Sequence of chain 3.E:
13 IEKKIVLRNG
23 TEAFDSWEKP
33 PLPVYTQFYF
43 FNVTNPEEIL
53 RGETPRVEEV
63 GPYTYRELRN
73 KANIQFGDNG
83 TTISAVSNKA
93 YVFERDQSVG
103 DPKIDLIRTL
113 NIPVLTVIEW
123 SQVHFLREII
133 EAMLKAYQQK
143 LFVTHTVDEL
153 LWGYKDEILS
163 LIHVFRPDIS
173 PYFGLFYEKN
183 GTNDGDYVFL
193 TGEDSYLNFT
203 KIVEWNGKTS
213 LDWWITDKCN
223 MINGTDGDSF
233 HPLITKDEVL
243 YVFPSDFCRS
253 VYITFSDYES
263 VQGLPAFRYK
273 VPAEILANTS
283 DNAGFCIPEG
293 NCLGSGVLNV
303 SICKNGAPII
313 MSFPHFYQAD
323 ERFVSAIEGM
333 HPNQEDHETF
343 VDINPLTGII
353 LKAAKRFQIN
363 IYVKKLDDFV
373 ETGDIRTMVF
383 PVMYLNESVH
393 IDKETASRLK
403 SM

The small molecule below binds the protein below.
Small molecule (SMILES): CC(=O)N[C@H]1[C@H](O[C@H]2[C@H](O)[C@@H](NC(C)=O)CO[C@@H]2CO)O[C@H](CO)[C@@H](O[C@@H]2O[C@H](CO)[C@@H](O)[C@H](O)[C@@H]2O)[C@@H]1O

Binding-site contacts:
Ligand atom O6 contacts residue ASP283 of chain 3.E at 3.8 Å.
Ligand atom C5 contacts residue ASN225 of chain 3.E at 3.6 Å.
Ligand atom C5 contacts residue LYS220 of chain 3.E at 4.0 Å.
Ligand atom C4 contacts residue MET223 of chain 3.E at 4.0 Å (hydrophobic).
Ligand atom C8 contacts residue SER252 of chain 3.E at 3.4 Å.
Ligand atom O7 contacts residue ARG251 of chain 3.E at 4.3 Å.
Ligand atom C7 contacts residue ARG251 of chain 3.E at 4.0 Å.
Ligand atom C7 contacts residue MET223 of chain 3.E at 3.6 Å (hydrophobic).
Ligand atom C2 contacts residue LYS220 of chain 3.E at 3.7 Å.
Ligand atom C1 contacts residue LYS220 of chain 3.E at 4.2 Å.
Ligand atom O7 contacts residue LYS220 of chain 3.E at 4.0 Å.
Ligand atom C3 contacts residue MET223 of chain 3.E at 3.7 Å (hydrophobic).
Ligand atom C2 contacts residue ASN225 of chain 3.E at 2.5 Å.
Ligand atom O7 contacts residue SER252 of chain 3.E at 2.9 Å (h-bond).
Ligand atom C1 contacts residue LYS220 of chain 3.E at 4.0 Å.
Ligand atom O5 contacts residue LYS220 of chain 3.E at 3.4 Å.
Ligand atom C1 contacts residue ASN225 of chain 3.E at 1.4 Å.
Ligand atom O3 contacts residue LYS220 of chain 3.E at 3.8 Å.
Ligand atom O7 contacts residue ASN225 of chain 3.E at 2.9 Å (h-bond).
Ligand atom O4 contacts residue MET223 of chain 3.E at 3.7 Å.
Ligand atom C3 contacts residue LYS220 of chain 3.E at 4.1 Å.
Ligand atom C6 contacts residue LYS220 of chain 3.E at 4.0 Å.
Ligand atom O7 contacts residue MET223 of chain 3.E at 3.5 Å.
Ligand atom N2 contacts residue LYS220 of chain 3.E at 4.1 Å.
Ligand atom O5 contacts residue ASN225 of chain 3.E at 2.3 Å (h-bond).
Ligand atom C4 contacts residue ASN225 of chain 3.E at 4.2 Å.
Ligand atom C7 contacts residue SER252 of chain 3.E at 3.5 Å.
Ligand atom O3 contacts residue ASP283 of chain 3.E at 4.3 Å.
Ligand atom N2 contacts residue ASN225 of chain 3.E at 3.0 Å (h-bond).
Ligand atom C7 contacts residue ASN225 of chain 3.E at 3.2 Å.
Ligand atom O6 contacts residue TYR243 of chain 3.E at 4.0 Å.
Ligand atom C2 contacts residue ASP283 of chain 3.E at 3.8 Å.
Ligand atom O4 contacts residue LYS220 of chain 3.E at 4.2 Å.
Ligand atom N2 contacts residue MET223 of chain 3.E at 3.8 Å.
Ligand atom C5 contacts residue MET223 of chain 3.E at 4.0 Å (hydrophobic).
Ligand atom C6 contacts residue ASP283 of chain 3.E at 3.8 Å.
Ligand atom C8 contacts residue ARG251 of chain 3.E at 3.5 Å.
Ligand atom C8 contacts residue MET223 of chain 3.E at 3.3 Å (hydrophobic).
Ligand atom C3 contacts residue ASN225 of chain 3.E at 3.8 Å.
Ligand atom C4 contacts residue LYS220 of chain 3.E at 3.4 Å.